Sequence of chain 1.B:
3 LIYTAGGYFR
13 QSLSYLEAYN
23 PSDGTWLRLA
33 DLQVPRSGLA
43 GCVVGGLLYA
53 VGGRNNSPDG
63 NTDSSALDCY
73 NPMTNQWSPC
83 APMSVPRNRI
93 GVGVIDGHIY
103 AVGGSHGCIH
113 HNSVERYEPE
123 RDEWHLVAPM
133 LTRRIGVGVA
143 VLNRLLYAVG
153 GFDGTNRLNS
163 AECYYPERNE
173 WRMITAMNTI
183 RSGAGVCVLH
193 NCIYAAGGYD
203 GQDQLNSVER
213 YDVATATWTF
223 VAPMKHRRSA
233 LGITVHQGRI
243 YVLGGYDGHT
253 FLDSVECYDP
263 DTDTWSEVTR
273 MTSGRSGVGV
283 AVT

Binding-site contacts:
Ligand atom OE1 contacts residue ASN58 of chain 1.B at 3.1 Å (h-bond).
Ligand atom OE1 contacts residue ARG56 of chain 1.B at 2.6 Å (salt-bridge).
Ligand atom O contacts residue PHE253 of chain 1.B at 3.8 Å.
Ligand atom C contacts residue PHE253 of chain 1.B at 3.6 Å (hydrophobic).
Ligand atom OE2 contacts residue SER39 of chain 1.B at 2.4 Å (h-bond).
Ligand atom O contacts residue SER231 of chain 1.B at 3.1 Å.
Ligand atom CB contacts residue TYR201 of chain 1.B at 3.3 Å (hydrophobic).
Ligand atom C contacts residue SER278 of chain 1.B at 3.9 Å.
Ligand atom CD contacts residue SER184 of chain 1.B at 3.5 Å.
Ligand atom OE2 contacts residue TYR10 of chain 1.B at 3.6 Å.
Ligand atom CG contacts residue ARG91 of chain 1.B at 3.9 Å.
Ligand atom O contacts residue GLN206 of chain 1.B at 2.7 Å (h-bond).
Ligand atom OE2 contacts residue GLY185 of chain 1.B at 3.2 Å (h-bond).
Ligand atom CD contacts residue TYR10 of chain 1.B at 3.5 Å (hydrophobic).
Ligand atom CB contacts residue ARG91 of chain 1.B at 3.9 Å.
Ligand atom C contacts residue GLN206 of chain 1.B at 3.9 Å.
Ligand atom OE2 contacts residue SER184 of chain 1.B at 3.5 Å (h-bond).
Ligand atom CA contacts residue TYR10 of chain 1.B at 3.8 Å (hydrophobic).
Ligand atom CA contacts residue PHE253 of chain 1.B at 3.6 Å (hydrophobic).
Ligand atom CB contacts residue ASN58 of chain 1.B at 3.8 Å.
Ligand atom CG contacts residue TYR10 of chain 1.B at 3.4 Å (hydrophobic).
Ligand atom CD contacts residue GLY185 of chain 1.B at 3.6 Å.
Ligand atom CA contacts residue TYR248 of chain 1.B at 3.5 Å (hydrophobic).
Ligand atom OE2 contacts residue ARG91 of chain 1.B at 2.6 Å (salt-bridge).
Ligand atom OE1 contacts residue ARG91 of chain 1.B at 3.0 Å (salt-bridge).
Ligand atom OE1 contacts residue SER184 of chain 1.B at 2.9 Å (h-bond).
Ligand atom OE1 contacts residue ARG159 of chain 1.B at 3.4 Å (salt-bridge).
Ligand atom CD contacts residue ARG56 of chain 1.B at 3.6 Å.
Ligand atom CD contacts residue ARG91 of chain 1.B at 2.9 Å.
Ligand atom CD contacts residue SER39 of chain 1.B at 3.2 Å.
Ligand atom OE1 contacts residue SER39 of chain 1.B at 3.5 Å (h-bond).
Ligand atom O contacts residue SER278 of chain 1.B at 2.7 Å (h-bond).
Ligand atom CG contacts residue SER184 of chain 1.B at 3.9 Å.
Ligand atom CA contacts residue ALA232 of chain 1.B at 3.9 Å (hydrophobic).
Ligand atom CB contacts residue ARG56 of chain 1.B at 3.7 Å.
Ligand atom O contacts residue TYR248 of chain 1.B at 3.7 Å.
Ligand atom CG contacts residue TYR201 of chain 1.B at 3.7 Å (hydrophobic).
Ligand atom N contacts residue TYR248 of chain 1.B at 3.6 Å.
Ligand atom O contacts residue PHE253 of chain 1.B at 3.5 Å.
Ligand atom CG contacts residue TYR201 of chain 1.B at 3.4 Å (hydrophobic).

The protein below binds the small molecule below.
Small molecule (SMILES): C[C@@H]1NC(=O)[C@H](CCC(=O)O)NC(=O)[C@@H]2CCCN2C(=O)[C@H](CC(=O)O)NC(=O)CN2O[C@@H]2[C@H](CCC(=O)O)NC(=O)CNC1=O